Binding-site contacts:
Ligand atom C18 contacts residue TYR319 of chain 1.C at 3.5 Å (hydrophobic).
Ligand atom C4 contacts residue GLY266 of chain 1.D at 3.7 Å.
Ligand atom C9 contacts residue ALA127 of chain 1.D at 3.6 Å (hydrophobic).
Ligand atom C13 contacts residue GLY266 of chain 1.D at 3.7 Å.
Ligand atom C29 contacts residue SER131 of chain 1.D at 3.7 Å.
Ligand atom C13 contacts residue MET271 of chain 1.D at 3.8 Å (hydrophobic).
Ligand atom C20 contacts residue PRO28 of chain 1.C at 3.7 Å (hydrophobic).
Ligand atom N4 contacts residue GLU290 of chain 1.D at 2.8 Å (salt-bridge).
Ligand atom C3 contacts residue GLY266 of chain 1.D at 3.5 Å.
Ligand atom C9 contacts residue THR184 of chain 1.D at 3.4 Å.
Ligand atom O4 contacts residue THR126 of chain 1.D at 3.2 Å.
Ligand atom C8 contacts residue IMP1 of chain 1.R at 3.5 Å.
Ligand atom C12 contacts residue MET271 of chain 1.D at 3.7 Å (hydrophobic).
Ligand atom C18 contacts residue SER315 of chain 1.C at 3.5 Å.
Ligand atom C18 contacts residue PRO28 of chain 1.C at 3.8 Å (hydrophobic).
Ligand atom C2 contacts residue GLY266 of chain 1.D at 3.5 Å.
Ligand atom N3 contacts residue GLU290 of chain 1.D at 3.1 Å (salt-bridge).
Ligand atom CL1 contacts residue VAL26 of chain 1.C at 3.7 Å.
Ligand atom O5 contacts residue SER131 of chain 1.D at 3.1 Å (h-bond).
Ligand atom O5 contacts residue HIS128 of chain 1.D at 2.8 Å (h-bond).
Ligand atom C7 contacts residue IMP1 of chain 1.R at 3.6 Å.
Ligand atom C9 contacts residue IMP1 of chain 1.R at 3.3 Å.
Ligand atom C9 contacts residue GLU290 of chain 1.D at 3.8 Å.
Ligand atom C26 contacts residue HIS128 of chain 1.D at 3.7 Å.
Ligand atom O6 contacts residue SER131 of chain 1.D at 2.6 Å (h-bond).
Ligand atom C26 contacts residue THR126 of chain 1.D at 3.6 Å.
Ligand atom C19 contacts residue SER315 of chain 1.C at 3.6 Å.
Ligand atom C7 contacts residue ALA127 of chain 1.D at 3.6 Å (hydrophobic).
Ligand atom C1 contacts residue GLY266 of chain 1.D at 3.7 Å.
Ligand atom CL1 contacts residue HIS128 of chain 1.D at 3.6 Å.
Ligand atom O4 contacts residue ALA127 of chain 1.D at 3.5 Å (h-bond).
Ligand atom CL1 contacts residue GLY318 of chain 1.C at 3.5 Å.
Ligand atom C3 contacts residue MET265 of chain 1.D at 3.5 Å (hydrophobic).
Ligand atom O6 contacts residue VAL134 of chain 1.D at 3.6 Å (h-bond).
Ligand atom C19 contacts residue PRO28 of chain 1.C at 3.6 Å (hydrophobic).
Ligand atom O3 contacts residue LEU27 of chain 1.C at 3.5 Å.
Ligand atom C13 contacts residue GLU290 of chain 1.D at 3.8 Å.
Ligand atom O6 contacts residue GLY133 of chain 1.D at 3.7 Å.
Ligand atom C10 contacts residue GLU290 of chain 1.D at 3.5 Å.
Ligand atom C25 contacts residue THR126 of chain 1.D at 3.8 Å.

Sequence of chain 1.C:
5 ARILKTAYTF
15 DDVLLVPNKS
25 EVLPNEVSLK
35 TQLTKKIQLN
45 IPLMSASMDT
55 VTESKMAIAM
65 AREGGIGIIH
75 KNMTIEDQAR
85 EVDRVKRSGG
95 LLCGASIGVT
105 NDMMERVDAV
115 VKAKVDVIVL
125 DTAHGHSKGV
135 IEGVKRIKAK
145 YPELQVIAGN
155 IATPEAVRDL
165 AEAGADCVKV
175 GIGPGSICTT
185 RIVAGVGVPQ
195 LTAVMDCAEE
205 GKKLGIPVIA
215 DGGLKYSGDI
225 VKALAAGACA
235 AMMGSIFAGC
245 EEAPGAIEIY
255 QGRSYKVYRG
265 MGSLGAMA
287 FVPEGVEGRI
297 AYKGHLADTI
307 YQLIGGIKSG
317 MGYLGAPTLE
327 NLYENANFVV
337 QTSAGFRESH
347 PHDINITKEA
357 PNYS

This protein binds this small molecule.
Small molecule (SMILES): C=C(C)c1cccc(C(C)(C)NC(=O)Nc2ccc(Cl)c(N[C@@H]3O[C@H](CO)[C@H](O)[C@H]3O)c2)c1

Sequence of chain 1.D:
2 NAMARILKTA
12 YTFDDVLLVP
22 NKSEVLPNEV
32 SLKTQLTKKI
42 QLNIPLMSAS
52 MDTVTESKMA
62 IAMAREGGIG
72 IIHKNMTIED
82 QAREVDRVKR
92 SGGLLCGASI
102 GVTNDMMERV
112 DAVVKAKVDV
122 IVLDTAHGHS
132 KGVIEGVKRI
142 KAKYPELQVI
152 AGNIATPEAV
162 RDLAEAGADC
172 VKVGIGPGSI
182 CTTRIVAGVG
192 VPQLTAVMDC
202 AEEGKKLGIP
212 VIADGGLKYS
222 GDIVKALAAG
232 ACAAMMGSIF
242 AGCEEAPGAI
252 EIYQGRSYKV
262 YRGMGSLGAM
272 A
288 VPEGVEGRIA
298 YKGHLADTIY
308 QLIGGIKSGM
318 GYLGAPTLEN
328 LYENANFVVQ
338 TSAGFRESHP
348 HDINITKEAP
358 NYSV